This protein binds this small molecule.
Small molecule (SMILES): CC(=O)N[C@H]1[C@H](O[C@H]2[C@H](O)[C@@H](NC(C)=O)CO[C@@H]2CO)O[C@H](CO)[C@@H](O)[C@@H]1O

Sequence of chain 1.A:
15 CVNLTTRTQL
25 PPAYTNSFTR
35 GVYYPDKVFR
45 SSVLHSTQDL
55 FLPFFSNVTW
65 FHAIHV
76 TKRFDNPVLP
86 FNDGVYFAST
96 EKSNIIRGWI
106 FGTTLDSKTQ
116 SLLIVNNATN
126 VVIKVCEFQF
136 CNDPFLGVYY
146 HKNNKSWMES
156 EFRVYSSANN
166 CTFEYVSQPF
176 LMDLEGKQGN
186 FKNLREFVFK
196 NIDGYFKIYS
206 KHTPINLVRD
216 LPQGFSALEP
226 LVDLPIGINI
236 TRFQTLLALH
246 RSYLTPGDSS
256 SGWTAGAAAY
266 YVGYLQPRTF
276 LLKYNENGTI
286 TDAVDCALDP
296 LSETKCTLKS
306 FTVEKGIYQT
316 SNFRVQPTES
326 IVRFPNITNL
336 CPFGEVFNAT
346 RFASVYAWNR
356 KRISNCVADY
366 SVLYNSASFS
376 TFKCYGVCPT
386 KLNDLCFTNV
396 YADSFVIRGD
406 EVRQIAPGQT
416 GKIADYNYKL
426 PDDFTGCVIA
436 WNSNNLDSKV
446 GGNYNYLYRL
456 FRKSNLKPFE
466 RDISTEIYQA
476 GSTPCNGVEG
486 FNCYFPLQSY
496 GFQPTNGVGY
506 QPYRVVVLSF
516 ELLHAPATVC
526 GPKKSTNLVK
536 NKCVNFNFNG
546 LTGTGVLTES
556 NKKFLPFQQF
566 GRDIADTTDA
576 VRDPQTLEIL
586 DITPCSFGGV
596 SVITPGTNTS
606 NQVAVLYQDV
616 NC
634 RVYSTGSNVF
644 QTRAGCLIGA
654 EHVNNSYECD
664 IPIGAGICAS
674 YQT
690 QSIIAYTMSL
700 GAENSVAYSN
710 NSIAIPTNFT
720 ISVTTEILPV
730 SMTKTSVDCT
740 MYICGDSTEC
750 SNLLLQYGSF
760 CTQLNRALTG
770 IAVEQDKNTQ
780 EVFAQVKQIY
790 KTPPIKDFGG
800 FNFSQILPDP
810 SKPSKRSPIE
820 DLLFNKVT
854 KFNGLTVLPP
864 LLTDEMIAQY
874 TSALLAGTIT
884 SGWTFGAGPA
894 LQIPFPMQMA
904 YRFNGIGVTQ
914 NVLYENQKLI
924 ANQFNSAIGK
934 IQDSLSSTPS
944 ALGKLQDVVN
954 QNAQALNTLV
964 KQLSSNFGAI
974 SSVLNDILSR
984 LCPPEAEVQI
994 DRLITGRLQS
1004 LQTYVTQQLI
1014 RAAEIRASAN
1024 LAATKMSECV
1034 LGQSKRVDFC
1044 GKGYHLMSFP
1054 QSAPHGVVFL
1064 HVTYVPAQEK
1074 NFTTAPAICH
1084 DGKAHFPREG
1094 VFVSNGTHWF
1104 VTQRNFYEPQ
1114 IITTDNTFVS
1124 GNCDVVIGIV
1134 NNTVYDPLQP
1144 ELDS

Binding-site contacts:
Ligand atom C3 contacts residue ASN717 of chain 1.A at 3.9 Å.
Ligand atom C8 contacts residue ASN919 of chain 1.A at 3.6 Å.
Ligand atom O7 contacts residue ASN919 of chain 1.A at 4.1 Å.
Ligand atom O3 contacts residue LEU922 of chain 1.A at 3.5 Å.
Ligand atom O7 contacts residue LEU922 of chain 1.A at 4.2 Å.
Ligand atom C7 contacts residue LEU922 of chain 1.A at 3.7 Å (hydrophobic).
Ligand atom C8 contacts residue PHE718 of chain 1.A at 3.7 Å (hydrophobic).
Ligand atom C3 contacts residue LEU922 of chain 1.A at 3.7 Å (hydrophobic).
Ligand atom C2 contacts residue LEU922 of chain 1.A at 4.2 Å (hydrophobic).
Ligand atom O5 contacts residue GLN1071 of chain 1.A at 3.7 Å.
Ligand atom N2 contacts residue LEU922 of chain 1.A at 3.6 Å.
Ligand atom C1 contacts residue ASN717 of chain 1.A at 1.5 Å.
Ligand atom O5 contacts residue ASN717 of chain 1.A at 2.5 Å (h-bond).
Ligand atom N2 contacts residue ASN717 of chain 1.A at 2.8 Å (h-bond).
Ligand atom C1 contacts residue GLN1071 of chain 1.A at 4.0 Å.
Ligand atom C7 contacts residue ASN717 of chain 1.A at 3.7 Å.
Ligand atom C8 contacts residue ASN717 of chain 1.A at 3.8 Å.
Ligand atom C5 contacts residue ASN717 of chain 1.A at 3.8 Å.
Ligand atom C8 contacts residue PHE1109 of chain 1.A at 4.3 Å (hydrophobic).
Ligand atom C8 contacts residue LEU922 of chain 1.A at 3.7 Å (hydrophobic).
Ligand atom C2 contacts residue ASN717 of chain 1.A at 2.5 Å.
Ligand atom C7 contacts residue ASN919 of chain 1.A at 4.2 Å.
Ligand atom C4 contacts residue ASN717 of chain 1.A at 4.4 Å.